The small molecule below binds the protein below.
Small molecule (SMILES): CC(=O)N[C@@H]1[C@@H](O)[C@H](O)[C@@H](CO)O[C@H]1O

Binding-site contacts:
Ligand atom O5 contacts residue ASN211 of chain 1.M at 2.4 Å (h-bond).
Ligand atom O5 contacts residue LYS199 of chain 1.M at 4.2 Å.
Ligand atom O7 contacts residue ASN211 of chain 1.M at 3.5 Å (h-bond).
Ligand atom O6 contacts residue LYS199 of chain 1.M at 3.8 Å.
Ligand atom C1 contacts residue HIS55 of chain 1.M at 4.1 Å.
Ligand atom N2 contacts residue ASN211 of chain 1.M at 2.8 Å (h-bond).
Ligand atom C4 contacts residue ASN211 of chain 1.M at 4.2 Å.
Ligand atom C2 contacts residue ASN211 of chain 1.M at 2.5 Å.
Ligand atom C7 contacts residue ASN211 of chain 1.M at 3.3 Å.
Ligand atom C5 contacts residue ASN211 of chain 1.M at 3.7 Å.
Ligand atom C3 contacts residue ASN211 of chain 1.M at 3.8 Å.
Ligand atom C1 contacts residue ASN211 of chain 1.M at 1.4 Å.
Ligand atom C8 contacts residue ASN211 of chain 1.M at 3.7 Å.

Sequence of chain 1.M:
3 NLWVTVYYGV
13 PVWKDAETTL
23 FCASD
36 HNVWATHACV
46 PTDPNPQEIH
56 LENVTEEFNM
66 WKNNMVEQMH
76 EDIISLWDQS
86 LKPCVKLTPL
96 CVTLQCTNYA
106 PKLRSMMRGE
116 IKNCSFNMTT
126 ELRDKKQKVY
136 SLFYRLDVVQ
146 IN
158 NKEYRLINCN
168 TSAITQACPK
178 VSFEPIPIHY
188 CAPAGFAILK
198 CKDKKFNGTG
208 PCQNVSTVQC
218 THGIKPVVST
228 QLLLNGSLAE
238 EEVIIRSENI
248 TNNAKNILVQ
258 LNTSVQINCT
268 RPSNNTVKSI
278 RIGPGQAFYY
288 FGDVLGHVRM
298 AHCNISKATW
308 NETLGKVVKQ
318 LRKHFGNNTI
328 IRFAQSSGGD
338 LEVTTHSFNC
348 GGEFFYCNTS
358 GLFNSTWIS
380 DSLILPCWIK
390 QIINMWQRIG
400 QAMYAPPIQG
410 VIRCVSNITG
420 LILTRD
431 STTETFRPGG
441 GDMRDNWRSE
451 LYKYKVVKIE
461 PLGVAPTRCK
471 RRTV